Binding-site contacts:
Ligand atom C03 contacts residue CYS202 of chain 1.D at 4.2 Å (hydrophobic).
Ligand atom C08 contacts residue TYR301 of chain 1.D at 4.0 Å (hydrophobic).
Ligand atom C05 contacts residue THR113 of chain 1.D at 4.1 Å.
Ligand atom C02 contacts residue PHE117 of chain 1.D at 4.1 Å (hydrophobic).
Ligand atom C02 contacts residue TRP271 of chain 1.D at 4.4 Å (hydrophobic).
Ligand atom C07 contacts residue TYR301 of chain 1.D at 2.9 Å (hydrophobic).
Ligand atom C03 contacts residue PHE117 of chain 1.D at 3.9 Å (hydrophobic).
Ligand atom C08 contacts residue ASP112 of chain 1.D at 3.7 Å.
Ligand atom C04 contacts residue THR113 of chain 1.D at 3.2 Å.
Ligand atom N01 contacts residue TYR301 of chain 1.D at 3.6 Å (h-bond).
Ligand atom N01 contacts residue ASP112 of chain 1.D at 3.0 Å (salt-bridge).
Ligand atom C07 contacts residue ASP112 of chain 1.D at 3.6 Å.
Ligand atom C03 contacts residue THR113 of chain 1.D at 4.2 Å.
Ligand atom C05 contacts residue ASP112 of chain 1.D at 4.1 Å.
Ligand atom C08 contacts residue TYR274 of chain 1.D at 3.7 Å (hydrophobic).
Ligand atom C04 contacts residue ASP112 of chain 1.D at 4.5 Å.
Ligand atom C07 contacts residue VAL300 of chain 1.D at 4.2 Å (hydrophobic).
Ligand atom C01 contacts residue TYR274 of chain 1.D at 3.9 Å (hydrophobic).
Ligand atom C07 contacts residue VAL297 of chain 1.D at 4.2 Å (hydrophobic).
Ligand atom C03 contacts residue TYR274 of chain 1.D at 4.2 Å (hydrophobic).
Ligand atom C06 contacts residue ASP112 of chain 1.D at 3.9 Å.
Ligand atom C08 contacts residue VAL297 of chain 1.D at 4.2 Å (hydrophobic).
Ligand atom C02 contacts residue TYR274 of chain 1.D at 4.0 Å (hydrophobic).

Sequence of chain 1.D:
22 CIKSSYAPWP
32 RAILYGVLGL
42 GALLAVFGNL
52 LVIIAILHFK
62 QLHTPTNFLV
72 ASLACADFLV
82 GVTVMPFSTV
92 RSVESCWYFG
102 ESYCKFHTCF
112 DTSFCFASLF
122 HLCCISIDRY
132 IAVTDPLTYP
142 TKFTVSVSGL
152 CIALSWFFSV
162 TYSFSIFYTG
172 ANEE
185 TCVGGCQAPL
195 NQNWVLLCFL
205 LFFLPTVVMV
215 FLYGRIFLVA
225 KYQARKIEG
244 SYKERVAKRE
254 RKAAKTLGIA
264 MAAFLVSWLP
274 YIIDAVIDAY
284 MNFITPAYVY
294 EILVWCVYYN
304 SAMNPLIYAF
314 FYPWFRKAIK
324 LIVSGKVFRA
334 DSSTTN

The small molecule below binds the protein below.
Small molecule (SMILES): CN(C)C1CCCCC1